A protein and the small-molecule ligand that binds it are described below.
Small molecule (SMILES): CC(=O)N[C@H]1[C@@H](O[P](=O)(O)O[P](=O)(O)OC[C@H]2O[C@@H](n3ccc(=O)[nH]c3=O)[C@H](O)[C@@H]2O)O[C@H](CO)[C@@H](O)[C@@H]1O[C@H](C)C(=O)O

Sequence of chain 1.A:
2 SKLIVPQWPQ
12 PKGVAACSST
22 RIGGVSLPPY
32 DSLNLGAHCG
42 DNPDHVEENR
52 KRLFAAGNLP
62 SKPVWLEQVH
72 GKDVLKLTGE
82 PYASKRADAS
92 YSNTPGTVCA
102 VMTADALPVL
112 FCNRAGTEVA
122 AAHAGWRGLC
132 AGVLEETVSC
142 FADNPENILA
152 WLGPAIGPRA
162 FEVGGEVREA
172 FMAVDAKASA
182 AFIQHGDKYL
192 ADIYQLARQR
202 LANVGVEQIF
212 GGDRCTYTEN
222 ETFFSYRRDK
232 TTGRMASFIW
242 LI

Binding-site contacts:
Ligand atom O1B contacts residue ARG228 of chain 1.A at 3.3 Å (salt-bridge).
Ligand atom PB contacts residue ARG228 of chain 1.A at 3.6 Å.
Ligand atom C4U contacts residue ARG228 of chain 1.A at 3.4 Å.
Ligand atom O2U contacts residue LYS189 of chain 1.A at 3.0 Å.
Ligand atom O1E contacts residue ALA107 of chain 1.A at 2.9 Å (h-bond).
Ligand atom O2B contacts residue ARG228 of chain 1.A at 2.9 Å (salt-bridge).
Ligand atom C3E contacts residue TYR227 of chain 1.A at 3.6 Å (hydrophobic).
Ligand atom O2E contacts residue HIS71 of chain 1.A at 3.4 Å.
Ligand atom O4D contacts residue ARG228 of chain 1.A at 3.3 Å (salt-bridge).
Ligand atom O2B contacts residue TYR227 of chain 1.A at 3.6 Å.
Ligand atom O1E contacts residue THR104 of chain 1.A at 3.5 Å.
Ligand atom C2U contacts residue GLU163 of chain 1.A at 3.4 Å.
Ligand atom O2E contacts residue ALA107 of chain 1.A at 3.5 Å.
Ligand atom O1A contacts residue TRP127 of chain 1.A at 2.9 Å (h-bond).
Ligand atom O2E contacts residue HIS124 of chain 1.A at 2.7 Å (h-bond).
Ligand atom O3 contacts residue HIS71 of chain 1.A at 3.1 Å.
Ligand atom O1E contacts residue ASP106 of chain 1.A at 3.4 Å (salt-bridge).
Ligand atom C4 contacts residue HIS71 of chain 1.A at 3.6 Å.
Ligand atom O1E contacts residue ALA105 of chain 1.A at 2.7 Å (h-bond).
Ligand atom O1A contacts residue ARG128 of chain 1.A at 2.8 Å (salt-bridge).
Ligand atom O5 contacts residue ARG128 of chain 1.A at 3.1 Å (salt-bridge).
Ligand atom N1U contacts residue GLU163 of chain 1.A at 3.5 Å (salt-bridge).
Ligand atom O7 contacts residue GLY126 of chain 1.A at 3.1 Å.
Ligand atom O2U contacts residue GLU163 of chain 1.A at 3.4 Å (salt-bridge).
Ligand atom C5D contacts residue TRP127 of chain 1.A at 3.5 Å (hydrophobic).
Ligand atom O4D contacts residue VAL164 of chain 1.A at 3.4 Å.
Ligand atom O6 contacts residue ARG128 of chain 1.A at 3.0 Å (salt-bridge).
Ligand atom C4D contacts residue VAL168 of chain 1.A at 3.6 Å (hydrophobic).
Ligand atom N3U contacts residue ARG228 of chain 1.A at 3.6 Å (salt-bridge).
Ligand atom O4D contacts residue GLU163 of chain 1.A at 3.3 Å (salt-bridge).
Ligand atom O7 contacts residue TRP127 of chain 1.A at 2.9 Å (h-bond).
Ligand atom C1E contacts residue ALA107 of chain 1.A at 3.3 Å (hydrophobic).
Ligand atom C6 contacts residue ARG128 of chain 1.A at 3.4 Å.
Ligand atom O3D contacts residue GLY165 of chain 1.A at 2.9 Å (h-bond).
Ligand atom N3U contacts residue GLU163 of chain 1.A at 3.2 Å (salt-bridge).
Ligand atom O1B contacts residue PHE162 of chain 1.A at 3.7 Å.
Ligand atom O1 contacts residue TYR227 of chain 1.A at 3.5 Å.
Ligand atom O1B contacts residue TRP127 of chain 1.A at 3.4 Å.
Ligand atom C5U contacts residue ARG228 of chain 1.A at 3.4 Å.
Ligand atom C6U contacts residue ARG228 of chain 1.A at 3.5 Å.